Sequence of chain 1.E:
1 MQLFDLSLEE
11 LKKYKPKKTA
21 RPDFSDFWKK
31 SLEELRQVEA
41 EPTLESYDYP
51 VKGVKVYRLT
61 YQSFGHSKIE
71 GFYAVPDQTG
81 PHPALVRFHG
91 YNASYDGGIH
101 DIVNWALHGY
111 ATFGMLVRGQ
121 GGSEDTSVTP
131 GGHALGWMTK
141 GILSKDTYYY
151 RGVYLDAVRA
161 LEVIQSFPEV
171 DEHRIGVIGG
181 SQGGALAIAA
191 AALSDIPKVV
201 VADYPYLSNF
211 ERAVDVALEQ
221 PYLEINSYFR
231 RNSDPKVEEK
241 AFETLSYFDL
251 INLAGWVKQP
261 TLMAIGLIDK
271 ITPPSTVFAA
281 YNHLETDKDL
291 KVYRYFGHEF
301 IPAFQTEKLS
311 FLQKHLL

A small-molecule ligand and the protein it binds are described below.
Small molecule (SMILES): O[C@@H]1[C@@H](O)[C@H](O)OC[C@H]1O

Sequence of chain 1.F:
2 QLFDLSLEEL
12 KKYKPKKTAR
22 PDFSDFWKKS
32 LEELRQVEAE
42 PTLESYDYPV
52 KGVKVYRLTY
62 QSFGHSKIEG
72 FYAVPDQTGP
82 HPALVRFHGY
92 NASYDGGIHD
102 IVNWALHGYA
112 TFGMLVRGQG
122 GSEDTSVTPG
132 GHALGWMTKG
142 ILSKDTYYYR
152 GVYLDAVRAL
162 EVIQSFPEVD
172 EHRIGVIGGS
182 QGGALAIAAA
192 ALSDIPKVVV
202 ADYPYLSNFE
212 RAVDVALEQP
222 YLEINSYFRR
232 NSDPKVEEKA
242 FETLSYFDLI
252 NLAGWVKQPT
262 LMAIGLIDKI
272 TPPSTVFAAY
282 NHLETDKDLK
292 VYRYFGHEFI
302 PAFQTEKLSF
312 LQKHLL

Binding-site contacts:
Ligand atom C3 contacts residue TYR47 of chain 1.E at 4.5 Å (hydrophobic).
Ligand atom O3 contacts residue ASP96 of chain 1.E at 3.8 Å.
Ligand atom C4 contacts residue PHE72 of chain 1.E at 4.3 Å (hydrophobic).
Ligand atom C4 contacts residue ASP96 of chain 1.E at 3.9 Å.
Ligand atom O3 contacts residue ASP234 of chain 1.F at 3.7 Å.
Ligand atom O4 contacts residue GLY97 of chain 1.E at 4.2 Å.
Ligand atom C2 contacts residue SER233 of chain 1.F at 4.2 Å.
Ligand atom C2 contacts residue TYR47 of chain 1.E at 3.9 Å (hydrophobic).
Ligand atom C1 contacts residue SER233 of chain 1.F at 4.5 Å.
Ligand atom C5 contacts residue ASP96 of chain 1.E at 3.7 Å.
Ligand atom O1 contacts residue TYR47 of chain 1.E at 3.6 Å.
Ligand atom C3 contacts residue ASP96 of chain 1.E at 3.5 Å.
Ligand atom O4 contacts residue ASP96 of chain 1.E at 3.1 Å.
Ligand atom C5 contacts residue ILE99 of chain 1.E at 4.2 Å (hydrophobic).
Ligand atom O5 contacts residue TYR47 of chain 1.E at 2.6 Å (h-bond).
Ligand atom C5 contacts residue PHE72 of chain 1.E at 4.1 Å (hydrophobic).
Ligand atom O2 contacts residue ASP234 of chain 1.F at 3.5 Å (salt-bridge).
Ligand atom O3 contacts residue SER233 of chain 1.F at 4.4 Å.
Ligand atom C4 contacts residue TYR47 of chain 1.E at 3.7 Å (hydrophobic).
Ligand atom C3 contacts residue SER233 of chain 1.F at 4.1 Å.
Ligand atom O2 contacts residue SER233 of chain 1.F at 3.5 Å (h-bond).
Ligand atom C1 contacts residue TYR47 of chain 1.E at 3.5 Å (hydrophobic).
Ligand atom O4 contacts residue PHE72 of chain 1.E at 4.0 Å.
Ligand atom C5 contacts residue TYR47 of chain 1.E at 3.3 Å (hydrophobic).